Binding-site contacts:
Ligand atom C6 contacts residue BXY1 of chain 1.H at 2.4 Å.
Ligand atom O2 contacts residue TRP138 of chain 1.C at 4.1 Å.
Ligand atom O1 contacts residue BXY1 of chain 1.H at 4.5 Å.
Ligand atom O4 contacts residue PHE53 of chain 1.C at 3.7 Å.
Ligand atom O4 contacts residue GLY62 of chain 1.C at 3.6 Å.
Ligand atom C5 contacts residue PHE53 of chain 1.C at 4.4 Å (hydrophobic).
Ligand atom C4 contacts residue TRP138 of chain 1.C at 3.6 Å (hydrophobic).
Ligand atom C3 contacts residue BXY2 of chain 1.H at 3.9 Å.
Ligand atom C6 contacts residue GLY62 of chain 1.C at 4.5 Å.
Ligand atom O4 contacts residue GLY63 of chain 1.C at 2.9 Å (h-bond).
Ligand atom C4 contacts residue ASN51 of chain 1.C at 4.2 Å.
Ligand atom C2 contacts residue TRP313 of chain 1.C at 4.5 Å (hydrophobic).
Ligand atom C3 contacts residue BXY1 of chain 1.H at 3.6 Å.
Ligand atom C8 contacts residue TRP313 of chain 1.C at 4.3 Å (hydrophobic).
Ligand atom C5 contacts residue ASN51 of chain 1.C at 3.5 Å.
Ligand atom O5 contacts residue TRP313 of chain 1.C at 3.5 Å.
Ligand atom O3 contacts residue ASP33 of chain 1.C at 4.2 Å.
Ligand atom O3 contacts residue TYR316 of chain 1.C at 3.5 Å (h-bond).
Ligand atom C1 contacts residue TRP138 of chain 1.C at 3.6 Å (hydrophobic).
Ligand atom O3 contacts residue ASN51 of chain 1.C at 2.9 Å (h-bond).
Ligand atom O2 contacts residue BXY1 of chain 1.H at 4.3 Å.
Ligand atom C7 contacts residue GLY62 of chain 1.C at 3.7 Å.
Ligand atom C5 contacts residue BXY1 of chain 1.H at 3.8 Å.
Ligand atom C6 contacts residue ASN51 of chain 1.C at 3.7 Å.
Ligand atom C6 contacts residue TYR316 of chain 1.C at 3.5 Å (hydrophobic).
Ligand atom C6 contacts residue TRP313 of chain 1.C at 3.9 Å (hydrophobic).
Ligand atom O3 contacts residue TRP138 of chain 1.C at 4.3 Å.
Ligand atom C7 contacts residue TRP313 of chain 1.C at 4.1 Å (hydrophobic).
Ligand atom C7 contacts residue GLY63 of chain 1.C at 3.5 Å.
Ligand atom C3 contacts residue TRP313 of chain 1.C at 4.3 Å (hydrophobic).
Ligand atom O1 contacts residue TRP138 of chain 1.C at 3.0 Å (h-bond).
Ligand atom C5 contacts residue GLY63 of chain 1.C at 4.3 Å.
Ligand atom C2 contacts residue TRP138 of chain 1.C at 3.9 Å (hydrophobic).
Ligand atom O3 contacts residue BXY1 of chain 1.H at 1.4 Å.
Ligand atom C3 contacts residue TRP138 of chain 1.C at 3.8 Å (hydrophobic).
Ligand atom O2 contacts residue ASN51 of chain 1.C at 2.9 Å (h-bond).
Ligand atom C5 contacts residue TYR316 of chain 1.C at 4.4 Å (hydrophobic).

The small molecule below binds the protein below.
Small molecule (SMILES): CC1(C)O[C@@H]2O[C@H](CO)[C@@H](O)[C@@H]2O1

Sequence of chain 1.C:
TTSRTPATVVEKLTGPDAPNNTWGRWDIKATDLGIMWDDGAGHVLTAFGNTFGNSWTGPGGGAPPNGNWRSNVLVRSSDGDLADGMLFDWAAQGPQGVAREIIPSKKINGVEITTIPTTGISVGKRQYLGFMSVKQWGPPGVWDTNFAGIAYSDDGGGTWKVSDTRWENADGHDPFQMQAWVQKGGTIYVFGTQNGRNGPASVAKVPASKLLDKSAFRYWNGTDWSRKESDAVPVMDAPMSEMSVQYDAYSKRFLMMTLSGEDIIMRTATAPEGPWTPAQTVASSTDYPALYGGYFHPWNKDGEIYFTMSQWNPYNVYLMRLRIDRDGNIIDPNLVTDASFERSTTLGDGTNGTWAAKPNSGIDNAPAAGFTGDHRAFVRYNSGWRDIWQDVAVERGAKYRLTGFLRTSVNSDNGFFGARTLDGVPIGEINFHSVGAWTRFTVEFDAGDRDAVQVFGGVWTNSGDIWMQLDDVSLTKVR